The small molecule below binds the protein below.
Small molecule (SMILES): CC(=O)N[C@H]1[C@H](O[C@H]2[C@H](O)[C@@H](NC(C)=O)CO[C@@H]2CO)O[C@H](CO)[C@@H](O)[C@@H]1O

Sequence of chain 1.B:
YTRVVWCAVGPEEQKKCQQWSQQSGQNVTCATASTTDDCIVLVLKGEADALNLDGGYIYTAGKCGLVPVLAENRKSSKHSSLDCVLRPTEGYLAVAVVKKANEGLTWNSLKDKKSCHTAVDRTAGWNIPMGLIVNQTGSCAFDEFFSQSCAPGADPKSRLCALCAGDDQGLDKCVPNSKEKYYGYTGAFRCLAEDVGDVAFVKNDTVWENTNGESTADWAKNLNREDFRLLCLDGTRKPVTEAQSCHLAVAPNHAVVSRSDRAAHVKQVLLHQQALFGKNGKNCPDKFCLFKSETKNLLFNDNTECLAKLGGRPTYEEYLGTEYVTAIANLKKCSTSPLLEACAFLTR

Sequence of chain 1.A:
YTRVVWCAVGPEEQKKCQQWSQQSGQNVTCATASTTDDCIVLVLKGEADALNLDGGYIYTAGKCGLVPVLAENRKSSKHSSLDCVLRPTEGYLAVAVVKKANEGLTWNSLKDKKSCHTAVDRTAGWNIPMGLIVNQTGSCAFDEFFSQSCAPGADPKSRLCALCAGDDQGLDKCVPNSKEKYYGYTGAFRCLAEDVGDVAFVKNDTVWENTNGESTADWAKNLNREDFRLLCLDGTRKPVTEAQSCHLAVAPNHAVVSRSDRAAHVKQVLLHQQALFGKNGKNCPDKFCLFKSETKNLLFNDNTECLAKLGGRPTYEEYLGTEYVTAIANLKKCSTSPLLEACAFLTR

Binding-site contacts:
Ligand atom C8 contacts residue THR326 of chain 1.B at 4.4 Å.
Ligand atom O4 contacts residue GLN23 of chain 1.A at 4.0 Å.
Ligand atom N2 contacts residue GLN22 of chain 1.A at 4.0 Å.
Ligand atom C7 contacts residue ASN135 of chain 1.B at 3.7 Å.
Ligand atom C4 contacts residue ASN135 of chain 1.B at 4.2 Å.
Ligand atom O5 contacts residue ASN135 of chain 1.B at 2.4 Å (h-bond).
Ligand atom O6 contacts residue GLN136 of chain 1.B at 3.8 Å.
Ligand atom C2 contacts residue GLN23 of chain 1.A at 4.3 Å.
Ligand atom C3 contacts residue ASN135 of chain 1.B at 3.7 Å.
Ligand atom O7 contacts residue ASN135 of chain 1.B at 4.2 Å.
Ligand atom O3 contacts residue GLN23 of chain 1.A at 3.0 Å (h-bond).
Ligand atom O6 contacts residue GLN22 of chain 1.A at 3.3 Å (h-bond).
Ligand atom C3 contacts residue GLN23 of chain 1.A at 4.2 Å.
Ligand atom N2 contacts residue ASN135 of chain 1.B at 2.9 Å (h-bond).
Ligand atom C2 contacts residue ASN135 of chain 1.B at 2.5 Å.
Ligand atom C3 contacts residue GLN22 of chain 1.A at 4.1 Å.
Ligand atom C5 contacts residue GLN22 of chain 1.A at 3.9 Å.
Ligand atom C1 contacts residue GLN22 of chain 1.A at 3.9 Å.
Ligand atom C2 contacts residue GLN22 of chain 1.A at 4.4 Å.
Ligand atom C8 contacts residue ASN330 of chain 1.B at 3.8 Å.
Ligand atom C6 contacts residue GLN22 of chain 1.A at 4.1 Å.
Ligand atom O5 contacts residue GLN22 of chain 1.A at 4.1 Å.
Ligand atom C5 contacts residue ASN135 of chain 1.B at 3.7 Å.
Ligand atom C1 contacts residue ASN135 of chain 1.B at 1.4 Å.